Sequence of chain 1.D:
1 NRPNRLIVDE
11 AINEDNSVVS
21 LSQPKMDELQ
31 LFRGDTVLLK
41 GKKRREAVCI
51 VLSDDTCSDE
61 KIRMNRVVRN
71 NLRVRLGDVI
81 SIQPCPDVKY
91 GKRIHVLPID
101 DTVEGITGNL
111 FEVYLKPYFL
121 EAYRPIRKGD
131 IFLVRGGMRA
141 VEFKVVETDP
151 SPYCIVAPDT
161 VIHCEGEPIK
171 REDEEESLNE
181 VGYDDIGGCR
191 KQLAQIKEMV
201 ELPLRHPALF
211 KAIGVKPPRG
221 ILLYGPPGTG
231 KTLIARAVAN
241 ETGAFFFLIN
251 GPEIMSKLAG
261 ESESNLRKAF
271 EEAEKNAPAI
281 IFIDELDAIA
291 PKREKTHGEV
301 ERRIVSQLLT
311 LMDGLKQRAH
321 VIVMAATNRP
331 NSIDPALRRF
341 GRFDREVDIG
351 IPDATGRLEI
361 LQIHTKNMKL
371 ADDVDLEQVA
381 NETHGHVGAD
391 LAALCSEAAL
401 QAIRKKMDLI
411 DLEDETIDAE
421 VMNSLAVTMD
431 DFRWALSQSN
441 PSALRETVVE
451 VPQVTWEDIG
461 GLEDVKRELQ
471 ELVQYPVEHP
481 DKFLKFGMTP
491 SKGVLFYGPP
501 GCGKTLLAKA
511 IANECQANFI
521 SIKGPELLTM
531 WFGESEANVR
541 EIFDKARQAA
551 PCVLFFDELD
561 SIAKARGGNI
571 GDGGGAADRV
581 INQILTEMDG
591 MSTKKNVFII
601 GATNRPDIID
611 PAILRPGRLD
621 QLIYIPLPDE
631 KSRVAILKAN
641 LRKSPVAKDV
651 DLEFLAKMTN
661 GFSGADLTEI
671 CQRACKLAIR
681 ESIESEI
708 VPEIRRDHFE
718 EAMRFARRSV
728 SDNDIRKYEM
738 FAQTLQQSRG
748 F

Binding-site contacts:
Ligand atom N6 contacts residue THR229 of chain 1.E at 3.0 Å (h-bond).
Ligand atom O1A contacts residue MG1 of chain 1.Z at 3.5 Å.
Ligand atom O3A contacts residue GLY228 of chain 1.E at 3.3 Å.
Ligand atom PA contacts residue MG1 of chain 1.Z at 3.3 Å.
Ligand atom O1B contacts residue MG1 of chain 1.Z at 2.9 Å.
Ligand atom C5 contacts residue GLY388 of chain 1.E at 3.7 Å.
Ligand atom PB contacts residue GLY230 of chain 1.E at 3.5 Å.
Ligand atom PB contacts residue GLY228 of chain 1.E at 3.5 Å.
Ligand atom O2B contacts residue THR229 of chain 1.E at 2.8 Å (h-bond).
Ligand atom O3G contacts residue MG1 of chain 1.Z at 2.1 Å.
Ligand atom C5 contacts residue THR229 of chain 1.E at 3.7 Å.
Ligand atom N3 contacts residue LEU233 of chain 1.E at 3.5 Å.
Ligand atom N3 contacts residue HIS364 of chain 1.E at 3.0 Å (h-bond).
Ligand atom O2B contacts residue GLY228 of chain 1.E at 3.2 Å.
Ligand atom O3A contacts residue GLY230 of chain 1.E at 3.6 Å.
Ligand atom C2 contacts residue HIS364 of chain 1.E at 3.7 Å.
Ligand atom C8 contacts residue ALA389 of chain 1.E at 3.7 Å (hydrophobic).
Ligand atom N1 contacts residue GLY187 of chain 1.E at 3.6 Å.
Ligand atom C2 contacts residue LEU233 of chain 1.E at 3.7 Å (hydrophobic).
Ligand atom O2A contacts residue THR232 of chain 1.E at 3.3 Å.
Ligand atom O1B contacts residue LYS231 of chain 1.E at 3.2 Å (salt-bridge).
Ligand atom O3G contacts residue THR232 of chain 1.E at 3.6 Å (h-bond).
Ligand atom O2A contacts residue MG1 of chain 1.Z at 2.2 Å.
Ligand atom O2B contacts residue GLY230 of chain 1.E at 2.4 Å (h-bond).
Ligand atom C8 contacts residue GLY228 of chain 1.E at 3.5 Å.
Ligand atom N6 contacts residue GLY187 of chain 1.E at 3.6 Å (h-bond).
Ligand atom N7 contacts residue GLY228 of chain 1.E at 3.4 Å (h-bond).
Ligand atom O1B contacts residue THR232 of chain 1.E at 3.1 Å (h-bond).
Ligand atom O2B contacts residue LYS231 of chain 1.E at 2.6 Å (salt-bridge).
Ligand atom PG contacts residue MG1 of chain 1.Z at 3.5 Å.
Ligand atom PB contacts residue LYS231 of chain 1.E at 3.3 Å.
Ligand atom N7 contacts residue GLY230 of chain 1.E at 3.3 Å.
Ligand atom C2 contacts residue ILE363 of chain 1.E at 3.5 Å (hydrophobic).
Ligand atom O2' contacts residue HIS364 of chain 1.E at 3.1 Å.
Ligand atom O3B contacts residue GLY228 of chain 1.E at 2.8 Å (h-bond).
Ligand atom N7 contacts residue THR229 of chain 1.E at 3.0 Å (h-bond).
Ligand atom C2' contacts residue LEU233 of chain 1.E at 3.8 Å (hydrophobic).
Ligand atom C4 contacts residue LEU233 of chain 1.E at 3.6 Å (hydrophobic).
Ligand atom S1G contacts residue GLU285 of chain 1.E at 3.5 Å (salt-bridge).
Ligand atom O3B contacts residue LYS231 of chain 1.E at 2.9 Å (salt-bridge).

Sequence of chain 1.E:
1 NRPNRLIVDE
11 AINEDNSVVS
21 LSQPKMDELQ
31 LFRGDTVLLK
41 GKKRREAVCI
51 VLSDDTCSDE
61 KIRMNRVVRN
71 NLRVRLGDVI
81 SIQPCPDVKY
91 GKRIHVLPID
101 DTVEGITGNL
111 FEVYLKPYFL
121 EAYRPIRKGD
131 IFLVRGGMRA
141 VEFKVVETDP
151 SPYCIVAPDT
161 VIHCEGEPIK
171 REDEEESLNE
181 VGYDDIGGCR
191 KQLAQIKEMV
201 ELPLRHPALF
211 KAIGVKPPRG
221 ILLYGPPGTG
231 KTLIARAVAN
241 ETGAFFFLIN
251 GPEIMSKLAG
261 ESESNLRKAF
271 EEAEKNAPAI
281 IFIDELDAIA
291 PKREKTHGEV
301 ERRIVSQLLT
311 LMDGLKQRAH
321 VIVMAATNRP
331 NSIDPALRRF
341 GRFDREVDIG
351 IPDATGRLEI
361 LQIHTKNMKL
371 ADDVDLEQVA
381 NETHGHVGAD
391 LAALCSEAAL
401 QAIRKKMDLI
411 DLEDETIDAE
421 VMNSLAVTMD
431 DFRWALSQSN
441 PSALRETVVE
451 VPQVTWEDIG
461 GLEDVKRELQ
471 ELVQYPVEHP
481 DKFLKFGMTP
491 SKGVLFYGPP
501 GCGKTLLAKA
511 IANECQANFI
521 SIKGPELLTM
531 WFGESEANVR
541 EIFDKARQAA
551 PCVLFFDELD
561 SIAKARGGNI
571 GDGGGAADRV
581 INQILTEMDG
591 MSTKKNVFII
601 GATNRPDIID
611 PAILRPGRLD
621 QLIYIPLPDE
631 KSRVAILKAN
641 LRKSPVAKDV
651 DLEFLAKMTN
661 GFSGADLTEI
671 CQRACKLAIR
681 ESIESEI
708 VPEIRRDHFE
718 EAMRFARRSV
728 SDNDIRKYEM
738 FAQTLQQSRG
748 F

A small-molecule ligand and the protein it binds are described below.
Small molecule (SMILES): Nc1ncnc2c1ncn2[C@@H]1O[C@H](COP(=O)(O)OP(=O)(O)OP(O)(O)=S)[C@@H](O)[C@H]1O